Binding-site contacts:
Ligand atom CA8 contacts residue K1 of chain 1.MK at 4.2 Å.
Ligand atom CB2 contacts residue K1 of chain 1.MK at 4.5 Å.
Ligand atom OC2 contacts residue SER93 of chain 1.I at 3.9 Å.
Ligand atom CB3 contacts residue K1 of chain 1.MK at 3.4 Å.
Ligand atom NB4 contacts residue K1 of chain 1.MK at 2.8 Å.
Ligand atom CB5 contacts residue K1 of chain 1.MK at 3.5 Å.
Ligand atom OA8 contacts residue K1 of chain 1.MK at 3.5 Å.
Ligand atom CA7 contacts residue K1 of chain 1.MK at 4.2 Å.
Ligand atom OB1 contacts residue K1 of chain 1.MK at 4.4 Å.
Ligand atom OB3 contacts residue K1 of chain 1.MK at 4.3 Å.
Ligand atom CA9 contacts residue K1 of chain 1.MK at 3.8 Å.
Ligand atom CB1 contacts residue K1 of chain 1.MK at 4.4 Å.
Ligand atom CB4 contacts residue K1 of chain 1.MK at 3.3 Å.
Ligand atom NA7 contacts residue K1 of chain 1.MK at 3.1 Å.

Sequence of chain 1.I:
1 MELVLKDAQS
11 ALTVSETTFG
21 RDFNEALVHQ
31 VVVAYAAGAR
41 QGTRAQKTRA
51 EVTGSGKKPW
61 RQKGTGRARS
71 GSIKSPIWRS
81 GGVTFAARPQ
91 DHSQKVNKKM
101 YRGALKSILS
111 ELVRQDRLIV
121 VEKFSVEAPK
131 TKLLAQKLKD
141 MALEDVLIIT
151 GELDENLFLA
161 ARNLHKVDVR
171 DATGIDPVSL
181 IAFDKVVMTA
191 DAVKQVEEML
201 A

This small molecule binds to this protein.
Small molecule (SMILES): CN[C@@H]1[C@@H](O[C@H]2O[C@H](CO)[C@@H](N)[C@H](O)[C@H]2O)O[C@H]2C[C@@H](N)[C@@H](O[C@H]3[C@H](O)[C@@H](O)[C@H](N)C[C@@H]3N)O[C@@H]2[C@@H]1O